This protein binds this small molecule.
Small molecule (SMILES): Nc1ccn([C@@H]2O[C@H](CO[P](=O)(O)O[C@H]3[C@@H](O)[C@H](n4ccc(N)nc4=O)O[C@@H]3CO[P](=O)(O)O[C@H]3[C@@H](O)[C@H](n4cnc5c(=O)nc(N)[nH]c54)O[C@@H]3CO[P](=O)(O)O[C@H]3[C@@H](O)[C@H](n4ccc(=O)[nH]c4=O)O[C@@H]3CO[P](=O)(O)O[C@H]3[C@@H](O)[C@H](n4cnc5c(N)ncnc54)O[C@@H]3COP(=O)=O)[C@@H](O[P](=O)(O)OC[C@H]3O[C@@H](n4cnc5c(=O)nc(N)[nH]c54)[C@H](O)[C@@H]3O[P](=O)(O)OC[C@H]3O[C@@H](n4cnc5c(=O)nc(N)[nH]c54)[C@H](O)[C@@H]3O[P](=O)(O)OC[C@H]3O[C@@H](n4cnc5c(N)ncnc54)[C@H](O)[C@@H]3O)[C@H]2O)c(=O)n1

Sequence of chain 1.L:
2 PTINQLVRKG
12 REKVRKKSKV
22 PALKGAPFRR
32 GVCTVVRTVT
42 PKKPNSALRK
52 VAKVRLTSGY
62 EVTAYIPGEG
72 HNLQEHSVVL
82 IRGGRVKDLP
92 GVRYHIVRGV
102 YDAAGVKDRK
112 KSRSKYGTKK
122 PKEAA

Binding-site contacts:
Ligand atom OP1 contacts residue MG1 of chain 1.OD at 3.4 Å.
Ligand atom OP1 contacts residue LYS44 of chain 1.L at 3.3 Å (salt-bridge).
Ligand atom P contacts residue MG1 of chain 1.OD at 4.4 Å.
Ligand atom OP2 contacts residue MG1 of chain 1.OD at 4.1 Å.
Ligand atom O3' contacts residue LYS44 of chain 1.L at 4.1 Å.
Ligand atom C5' contacts residue LYS44 of chain 1.L at 4.3 Å.
Ligand atom OP1 contacts residue PRO45 of chain 1.L at 4.5 Å.
Ligand atom P contacts residue LYS44 of chain 1.L at 4.3 Å.